Sequence of chain 1.D:
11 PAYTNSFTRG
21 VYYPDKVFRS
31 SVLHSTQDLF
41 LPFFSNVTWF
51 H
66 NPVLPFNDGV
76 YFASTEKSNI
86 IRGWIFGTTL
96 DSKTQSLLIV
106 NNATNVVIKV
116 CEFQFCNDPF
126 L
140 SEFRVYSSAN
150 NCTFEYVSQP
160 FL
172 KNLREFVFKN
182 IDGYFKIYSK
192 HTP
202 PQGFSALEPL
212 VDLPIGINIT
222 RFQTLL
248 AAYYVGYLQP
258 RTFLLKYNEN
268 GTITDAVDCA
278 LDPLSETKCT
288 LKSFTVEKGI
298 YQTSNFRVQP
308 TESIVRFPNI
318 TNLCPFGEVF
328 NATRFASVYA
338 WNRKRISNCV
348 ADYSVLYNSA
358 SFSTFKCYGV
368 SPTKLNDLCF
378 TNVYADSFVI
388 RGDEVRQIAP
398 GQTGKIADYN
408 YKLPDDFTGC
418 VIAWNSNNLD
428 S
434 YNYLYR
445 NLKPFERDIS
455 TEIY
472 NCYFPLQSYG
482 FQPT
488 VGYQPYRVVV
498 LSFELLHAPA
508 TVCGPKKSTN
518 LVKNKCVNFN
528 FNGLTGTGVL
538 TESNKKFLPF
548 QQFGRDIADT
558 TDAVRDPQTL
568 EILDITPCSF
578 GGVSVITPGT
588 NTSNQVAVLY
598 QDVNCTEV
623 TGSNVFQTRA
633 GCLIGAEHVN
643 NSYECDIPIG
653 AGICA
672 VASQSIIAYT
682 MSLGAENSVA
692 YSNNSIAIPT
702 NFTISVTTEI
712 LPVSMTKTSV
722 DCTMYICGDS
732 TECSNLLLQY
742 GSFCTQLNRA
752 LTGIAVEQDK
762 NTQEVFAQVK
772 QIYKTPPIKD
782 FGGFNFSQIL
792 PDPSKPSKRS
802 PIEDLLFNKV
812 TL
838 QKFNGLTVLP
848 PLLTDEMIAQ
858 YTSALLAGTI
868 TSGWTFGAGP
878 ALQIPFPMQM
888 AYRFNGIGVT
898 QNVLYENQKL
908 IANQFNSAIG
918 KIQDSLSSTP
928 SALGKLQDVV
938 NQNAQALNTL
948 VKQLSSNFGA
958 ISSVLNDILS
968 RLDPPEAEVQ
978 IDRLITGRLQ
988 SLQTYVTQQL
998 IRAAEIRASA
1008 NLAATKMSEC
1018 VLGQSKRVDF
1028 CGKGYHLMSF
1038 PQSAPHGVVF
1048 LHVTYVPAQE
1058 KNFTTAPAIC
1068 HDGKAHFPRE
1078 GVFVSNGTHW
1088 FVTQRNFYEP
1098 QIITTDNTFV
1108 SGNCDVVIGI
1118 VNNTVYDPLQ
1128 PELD

A small-molecule ligand and the protein it binds are described below.
Small molecule (SMILES): CC(=O)N[C@@H]1[C@@H](O)[C@H](O)[C@@H](CO)O[C@H]1O

Binding-site contacts:
Ligand atom C2 contacts residue ASN1119 of chain 1.D at 2.4 Å.
Ligand atom O7 contacts residue ASN1119 of chain 1.D at 4.1 Å.
Ligand atom C3 contacts residue ASN1119 of chain 1.D at 3.8 Å.
Ligand atom C7 contacts residue ASN1119 of chain 1.D at 3.7 Å.
Ligand atom C1 contacts residue ASN1119 of chain 1.D at 1.4 Å.
Ligand atom N2 contacts residue ASN1119 of chain 1.D at 2.9 Å (h-bond).
Ligand atom O5 contacts residue ASN1119 of chain 1.D at 2.4 Å (h-bond).
Ligand atom C5 contacts residue ASN1119 of chain 1.D at 3.7 Å.
Ligand atom C4 contacts residue ASN1119 of chain 1.D at 4.2 Å.